The protein below binds the small molecule below.
Small molecule (SMILES): CC(=O)N[C@H]1[C@H](O[C@H]2[C@H](O)[C@@H](NC(C)=O)CO[C@@H]2CO)O[C@H](CO)[C@@H](O[C@@H]2O[C@H](CO)[C@@H](O)[C@H](O[C@H]3O[C@H](CO)[C@@H](O)[C@H](O)[C@@H]3O)[C@@H]2O)[C@@H]1O

Sequence of chain 52.E:
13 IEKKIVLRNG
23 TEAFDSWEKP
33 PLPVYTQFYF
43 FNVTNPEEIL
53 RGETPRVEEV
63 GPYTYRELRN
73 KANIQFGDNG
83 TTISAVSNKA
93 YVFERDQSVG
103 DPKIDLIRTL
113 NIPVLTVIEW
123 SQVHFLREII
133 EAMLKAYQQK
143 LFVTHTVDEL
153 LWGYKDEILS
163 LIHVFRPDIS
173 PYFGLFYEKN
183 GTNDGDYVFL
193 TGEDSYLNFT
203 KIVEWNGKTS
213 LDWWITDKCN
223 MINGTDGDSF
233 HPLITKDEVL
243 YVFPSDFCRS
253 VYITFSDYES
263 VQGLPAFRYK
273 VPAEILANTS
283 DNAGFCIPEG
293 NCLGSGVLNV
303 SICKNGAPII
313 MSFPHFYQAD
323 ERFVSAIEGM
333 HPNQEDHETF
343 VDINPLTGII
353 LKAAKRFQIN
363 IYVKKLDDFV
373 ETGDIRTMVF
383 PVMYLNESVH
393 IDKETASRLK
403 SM

Sequence of chain 26.E:
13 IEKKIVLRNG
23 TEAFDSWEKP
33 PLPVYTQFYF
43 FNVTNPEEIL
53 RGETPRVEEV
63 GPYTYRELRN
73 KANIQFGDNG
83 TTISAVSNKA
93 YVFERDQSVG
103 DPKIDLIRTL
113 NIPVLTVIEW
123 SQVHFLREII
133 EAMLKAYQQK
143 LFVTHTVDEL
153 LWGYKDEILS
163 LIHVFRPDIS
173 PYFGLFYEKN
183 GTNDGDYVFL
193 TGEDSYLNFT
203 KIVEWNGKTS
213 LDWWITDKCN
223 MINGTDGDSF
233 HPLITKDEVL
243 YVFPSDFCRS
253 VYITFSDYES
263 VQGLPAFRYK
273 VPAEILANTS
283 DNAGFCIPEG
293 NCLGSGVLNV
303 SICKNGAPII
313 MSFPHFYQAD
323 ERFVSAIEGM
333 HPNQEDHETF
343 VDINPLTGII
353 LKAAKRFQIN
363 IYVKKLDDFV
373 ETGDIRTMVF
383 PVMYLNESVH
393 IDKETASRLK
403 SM

Binding-site contacts:
Ligand atom C6 contacts residue GLU55 of chain 52.E at 3.5 Å.
Ligand atom O6 contacts residue VAL45 of chain 26.E at 3.9 Å.
Ligand atom C7 contacts residue ASN44 of chain 26.E at 3.4 Å.
Ligand atom O6 contacts residue GLU55 of chain 52.E at 3.7 Å.
Ligand atom C8 contacts residue VAL62 of chain 26.E at 3.8 Å (hydrophobic).
Ligand atom O3 contacts residue LEU108 of chain 26.E at 4.0 Å.
Ligand atom C6 contacts residue ARG110 of chain 26.E at 3.5 Å.
Ligand atom N2 contacts residue ASN44 of chain 26.E at 2.9 Å (h-bond).
Ligand atom O5 contacts residue ASN44 of chain 26.E at 2.4 Å (h-bond).
Ligand atom O7 contacts residue LEU108 of chain 26.E at 3.7 Å.
Ligand atom C7 contacts residue LEU108 of chain 26.E at 3.6 Å (hydrophobic).
Ligand atom C1 contacts residue LEU108 of chain 26.E at 3.9 Å (hydrophobic).
Ligand atom C2 contacts residue ASN44 of chain 26.E at 2.5 Å.
Ligand atom C8 contacts residue ILE109 of chain 26.E at 3.8 Å (hydrophobic).
Ligand atom C5 contacts residue ASN44 of chain 26.E at 3.7 Å.
Ligand atom C8 contacts residue ASN44 of chain 26.E at 4.5 Å.
Ligand atom C3 contacts residue LEU108 of chain 26.E at 3.5 Å (hydrophobic).
Ligand atom C2 contacts residue LEU108 of chain 26.E at 3.5 Å (hydrophobic).
Ligand atom N2 contacts residue ILE109 of chain 26.E at 4.5 Å.
Ligand atom C3 contacts residue ASN44 of chain 26.E at 3.8 Å.
Ligand atom C5 contacts residue ARG110 of chain 26.E at 4.4 Å.
Ligand atom O7 contacts residue ASN44 of chain 26.E at 3.7 Å.
Ligand atom C7 contacts residue THR146 of chain 26.E at 4.2 Å.
Ligand atom C8 contacts residue LEU108 of chain 26.E at 3.7 Å (hydrophobic).
Ligand atom C4 contacts residue ASN44 of chain 26.E at 4.3 Å.
Ligand atom O7 contacts residue THR146 of chain 26.E at 3.3 Å.
Ligand atom C8 contacts residue THR146 of chain 26.E at 4.1 Å.
Ligand atom C1 contacts residue ASN44 of chain 26.E at 1.4 Å.
Ligand atom O6 contacts residue ARG110 of chain 26.E at 2.9 Å (salt-bridge).
Ligand atom N2 contacts residue LEU108 of chain 26.E at 2.7 Å (h-bond).